The small molecule below binds the protein below.
Small molecule (SMILES): O=c1[nH]cnc2c1ncn2[C@@H]1O[C@H](COP(=O)(O)O)[C@@H](O)[C@H]1O

Sequence of chain 2.A:
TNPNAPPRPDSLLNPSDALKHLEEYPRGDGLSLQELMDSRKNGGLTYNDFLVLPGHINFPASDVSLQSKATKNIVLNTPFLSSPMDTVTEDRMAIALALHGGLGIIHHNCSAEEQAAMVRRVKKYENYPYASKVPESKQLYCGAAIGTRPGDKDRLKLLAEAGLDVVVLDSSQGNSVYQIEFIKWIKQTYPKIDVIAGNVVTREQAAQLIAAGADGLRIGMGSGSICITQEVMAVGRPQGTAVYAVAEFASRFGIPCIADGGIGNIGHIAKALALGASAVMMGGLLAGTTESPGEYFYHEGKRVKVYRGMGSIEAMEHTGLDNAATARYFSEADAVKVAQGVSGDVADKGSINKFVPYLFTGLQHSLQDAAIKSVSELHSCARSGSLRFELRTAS

Binding-site contacts:
Ligand atom C2 contacts residue GLN482 of chain 2.A at 3.5 Å.
Ligand atom N1 contacts residue MOA1 of chain 2.C at 3.1 Å (h-bond).
Ligand atom C8 contacts residue MET100 of chain 2.A at 3.6 Å (hydrophobic).
Ligand atom O1P contacts residue SER355 of chain 2.A at 2.7 Å (h-bond).
Ligand atom O2P contacts residue GLY392 of chain 2.A at 2.8 Å (h-bond).
Ligand atom O2' contacts residue ASP390 of chain 2.A at 2.5 Å (salt-bridge).
Ligand atom O3P contacts residue GLY413 of chain 2.A at 3.0 Å (h-bond).
Ligand atom O2P contacts residue SER355 of chain 2.A at 2.9 Å (h-bond).
Ligand atom O2' contacts residue ASN329 of chain 2.A at 3.5 Å (h-bond).
Ligand atom O6 contacts residue GLY441 of chain 2.A at 2.9 Å (h-bond).
Ligand atom C2 contacts residue MOA1 of chain 2.C at 3.0 Å.
Ligand atom C4 contacts residue ILE356 of chain 2.A at 3.6 Å (hydrophobic).
Ligand atom C5 contacts residue ILE356 of chain 2.A at 3.5 Å (hydrophobic).
Ligand atom O5' contacts residue GLY391 of chain 2.A at 3.5 Å.
Ligand atom O6 contacts residue GLY439 of chain 2.A at 3.3 Å.
Ligand atom O3' contacts residue ARG348 of chain 2.A at 3.1 Å (salt-bridge).
Ligand atom C2' contacts residue ASP390 of chain 2.A at 3.5 Å.
Ligand atom O3' contacts residue SER98 of chain 2.A at 2.8 Å (h-bond).
Ligand atom C3' contacts residue SER98 of chain 2.A at 3.3 Å.
Ligand atom N7 contacts residue ILE356 of chain 2.A at 3.5 Å.
Ligand atom O1P contacts residue GLY414 of chain 2.A at 2.9 Å (h-bond).
Ligand atom O6 contacts residue GLY483 of chain 2.A at 3.1 Å.
Ligand atom C3' contacts residue ASP390 of chain 2.A at 3.3 Å.
Ligand atom C2' contacts residue ARG348 of chain 2.A at 3.5 Å.
Ligand atom O6 contacts residue MET440 of chain 2.A at 3.3 Å (h-bond).
Ligand atom N7 contacts residue MET440 of chain 2.A at 2.9 Å (h-bond).
Ligand atom C4' contacts residue ASP390 of chain 2.A at 3.4 Å.
Ligand atom O5' contacts residue GLY354 of chain 2.A at 3.4 Å.
Ligand atom O4' contacts residue GLY354 of chain 2.A at 3.6 Å.
Ligand atom O3' contacts residue ASP390 of chain 2.A at 2.4 Å (salt-bridge).
Ligand atom N1 contacts residue GLN482 of chain 2.A at 2.8 Å (h-bond).
Ligand atom O3P contacts residue GLY414 of chain 2.A at 3.4 Å (h-bond).
Ligand atom O1P contacts residue TYR437 of chain 2.A at 2.6 Å (h-bond).
Ligand atom N1 contacts residue GLY483 of chain 2.A at 3.6 Å.
Ligand atom O2' contacts residue ARG348 of chain 2.A at 3.6 Å.
Ligand atom N3 contacts residue MOA1 of chain 2.C at 3.3 Å.
Ligand atom C2 contacts residue CYS357 of chain 2.A at 3.5 Å (hydrophobic).
Ligand atom N7 contacts residue GLY439 of chain 2.A at 3.4 Å.
Ligand atom O2P contacts residue GLY354 of chain 2.A at 3.5 Å.
Ligand atom O2' contacts residue MOA1 of chain 2.C at 3.5 Å.